Binding-site contacts:
Ligand atom O10 contacts residue TYR96 of chain 1.D at 3.8 Å.
Ligand atom C04 contacts residue ARG54 of chain 1.F at 4.1 Å.
Ligand atom O13 contacts residue LEU267 of chain 1.F at 3.8 Å.
Ligand atom O10 contacts residue ARG294 of chain 1.F at 3.3 Å (salt-bridge).
Ligand atom O10 contacts residue ARG54 of chain 1.F at 3.7 Å.
Ligand atom C08 contacts residue ARG54 of chain 1.F at 3.7 Å.
Ligand atom B02 contacts residue ARG54 of chain 1.F at 3.4 Å.
Ligand atom C05 contacts residue PHE57 of chain 1.F at 4.1 Å (hydrophobic).
Ligand atom C07 contacts residue ARG54 of chain 1.F at 3.6 Å.
Ligand atom C06 contacts residue ARG54 of chain 1.F at 4.1 Å.
Ligand atom C08 contacts residue VAL92 of chain 1.D at 3.9 Å (hydrophobic).
Ligand atom C08 contacts residue TYR96 of chain 1.D at 4.3 Å (hydrophobic).
Ligand atom O01 contacts residue THR89 of chain 1.D at 3.8 Å.
Ligand atom B02 contacts residue VAL92 of chain 1.D at 4.0 Å.
Ligand atom O13 contacts residue ARG54 of chain 1.F at 2.8 Å (salt-bridge).
Ligand atom C04 contacts residue VAL92 of chain 1.D at 4.2 Å (hydrophobic).
Ligand atom O13 contacts residue GLU84 of chain 1.D at 2.9 Å (salt-bridge).
Ligand atom C07 contacts residue TYR96 of chain 1.D at 3.4 Å (hydrophobic).
Ligand atom C07 contacts residue PHE57 of chain 1.F at 3.9 Å (hydrophobic).
Ligand atom O11 contacts residue TYR96 of chain 1.D at 4.2 Å.
Ligand atom O11 contacts residue ALA291 of chain 1.F at 3.4 Å.
Ligand atom C04 contacts residue LEU93 of chain 1.D at 4.3 Å (hydrophobic).
Ligand atom C03 contacts residue ARG54 of chain 1.F at 3.7 Å.
Ligand atom N09 contacts residue ARG294 of chain 1.F at 4.3 Å.
Ligand atom N09 contacts residue TYR96 of chain 1.D at 4.0 Å.
Ligand atom O01 contacts residue ARG54 of chain 1.F at 4.1 Å.
Ligand atom C06 contacts residue TYR96 of chain 1.D at 4.1 Å (hydrophobic).
Ligand atom C12 contacts residue ARG54 of chain 1.F at 3.5 Å.
Ligand atom C05 contacts residue ARG54 of chain 1.F at 4.3 Å.
Ligand atom O01 contacts residue GLU84 of chain 1.D at 2.5 Å (salt-bridge).
Ligand atom O11 contacts residue VAL92 of chain 1.D at 4.1 Å.
Ligand atom O10 contacts residue SER58 of chain 1.F at 4.3 Å.
Ligand atom B02 contacts residue GLU84 of chain 1.D at 3.4 Å.
Ligand atom C07 contacts residue SER58 of chain 1.F at 4.0 Å.
Ligand atom C03 contacts residue VAL92 of chain 1.D at 3.7 Å (hydrophobic).
Ligand atom C06 contacts residue VAL92 of chain 1.D at 4.3 Å (hydrophobic).
Ligand atom N09 contacts residue ARG54 of chain 1.F at 4.1 Å.
Ligand atom O13 contacts residue VAL92 of chain 1.D at 4.2 Å.
Ligand atom N09 contacts residue ALA291 of chain 1.F at 4.4 Å.
Ligand atom C12 contacts residue VAL92 of chain 1.D at 3.5 Å (hydrophobic).

A small-molecule ligand and the protein it binds are described below.
Small molecule (SMILES): Cc1ccc(B(O)O)cc1[N+](=O)[O-]

Sequence of chain 1.D:
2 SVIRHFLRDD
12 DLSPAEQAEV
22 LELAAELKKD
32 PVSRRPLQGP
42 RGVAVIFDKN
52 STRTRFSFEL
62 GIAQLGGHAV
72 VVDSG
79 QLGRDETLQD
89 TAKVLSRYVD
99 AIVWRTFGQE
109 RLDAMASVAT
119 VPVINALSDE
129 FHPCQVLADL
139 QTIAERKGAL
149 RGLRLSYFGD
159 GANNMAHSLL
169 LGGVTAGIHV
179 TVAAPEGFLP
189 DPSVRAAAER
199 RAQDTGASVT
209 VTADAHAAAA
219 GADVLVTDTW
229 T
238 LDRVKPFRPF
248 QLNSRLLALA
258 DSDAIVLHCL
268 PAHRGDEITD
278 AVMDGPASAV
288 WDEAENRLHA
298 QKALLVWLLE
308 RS

Sequence of chain 1.F:
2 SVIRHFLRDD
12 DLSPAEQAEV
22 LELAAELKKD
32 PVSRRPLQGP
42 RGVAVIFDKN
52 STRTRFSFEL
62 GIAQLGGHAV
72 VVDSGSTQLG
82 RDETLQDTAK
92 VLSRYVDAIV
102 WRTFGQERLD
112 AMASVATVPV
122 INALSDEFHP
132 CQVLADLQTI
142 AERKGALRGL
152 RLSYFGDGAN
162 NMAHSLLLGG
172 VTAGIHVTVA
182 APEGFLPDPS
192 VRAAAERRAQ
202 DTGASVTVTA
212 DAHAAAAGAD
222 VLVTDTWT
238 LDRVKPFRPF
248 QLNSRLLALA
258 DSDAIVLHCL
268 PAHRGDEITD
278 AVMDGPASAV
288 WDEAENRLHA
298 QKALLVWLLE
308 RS